Sequence of chain 1.A:
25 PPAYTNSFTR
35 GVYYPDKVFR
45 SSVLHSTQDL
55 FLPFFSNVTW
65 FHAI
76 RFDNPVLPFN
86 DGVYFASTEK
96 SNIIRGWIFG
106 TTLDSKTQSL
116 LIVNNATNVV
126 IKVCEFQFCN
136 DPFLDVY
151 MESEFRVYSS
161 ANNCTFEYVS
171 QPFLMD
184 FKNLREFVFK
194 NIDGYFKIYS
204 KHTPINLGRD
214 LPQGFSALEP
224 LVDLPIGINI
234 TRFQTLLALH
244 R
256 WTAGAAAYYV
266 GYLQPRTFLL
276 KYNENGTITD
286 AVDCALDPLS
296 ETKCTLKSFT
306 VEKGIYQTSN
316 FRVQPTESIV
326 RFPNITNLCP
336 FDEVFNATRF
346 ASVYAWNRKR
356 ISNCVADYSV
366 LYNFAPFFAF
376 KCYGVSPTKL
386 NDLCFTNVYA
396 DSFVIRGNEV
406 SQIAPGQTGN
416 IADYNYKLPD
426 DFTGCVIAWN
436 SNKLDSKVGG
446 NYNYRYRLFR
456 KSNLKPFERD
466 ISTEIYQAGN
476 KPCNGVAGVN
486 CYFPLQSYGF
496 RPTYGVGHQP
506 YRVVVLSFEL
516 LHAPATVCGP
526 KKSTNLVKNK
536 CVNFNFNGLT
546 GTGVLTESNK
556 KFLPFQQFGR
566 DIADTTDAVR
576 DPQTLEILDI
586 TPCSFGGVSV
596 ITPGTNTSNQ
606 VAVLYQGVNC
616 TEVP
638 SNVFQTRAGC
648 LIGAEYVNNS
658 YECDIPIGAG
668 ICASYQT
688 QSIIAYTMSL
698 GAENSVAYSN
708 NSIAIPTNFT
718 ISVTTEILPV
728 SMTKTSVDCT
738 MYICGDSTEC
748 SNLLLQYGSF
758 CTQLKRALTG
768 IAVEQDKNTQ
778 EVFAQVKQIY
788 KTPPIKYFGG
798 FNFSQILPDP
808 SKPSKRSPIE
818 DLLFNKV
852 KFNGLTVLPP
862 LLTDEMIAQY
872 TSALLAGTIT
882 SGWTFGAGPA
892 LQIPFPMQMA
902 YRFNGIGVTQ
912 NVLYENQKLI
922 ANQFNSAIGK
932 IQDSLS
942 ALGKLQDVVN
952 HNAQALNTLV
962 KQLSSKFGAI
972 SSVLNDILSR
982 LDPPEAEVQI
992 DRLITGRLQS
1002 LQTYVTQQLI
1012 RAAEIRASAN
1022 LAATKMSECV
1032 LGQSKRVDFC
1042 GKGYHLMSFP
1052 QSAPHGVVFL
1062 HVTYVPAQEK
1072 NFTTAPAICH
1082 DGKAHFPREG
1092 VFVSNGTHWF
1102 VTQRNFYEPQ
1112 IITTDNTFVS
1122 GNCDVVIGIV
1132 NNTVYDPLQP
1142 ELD

A protein and the small-molecule ligand that binds it are described below.
Small molecule (SMILES): CC(=O)N[C@@H]1[C@@H](O)[C@H](O)[C@@H](CO)O[C@H]1O

Binding-site contacts:
Ligand atom C8 contacts residue ASN232 of chain 1.B at 4.4 Å.
Ligand atom O5 contacts residue ASN232 of chain 1.B at 2.4 Å (h-bond).
Ligand atom O7 contacts residue ASN232 of chain 1.B at 3.5 Å (h-bond).
Ligand atom C5 contacts residue LYS460 of chain 1.A at 4.2 Å.
Ligand atom O6 contacts residue LYS460 of chain 1.A at 3.4 Å (salt-bridge).
Ligand atom C4 contacts residue ASN232 of chain 1.B at 4.2 Å.
Ligand atom C2 contacts residue ASN232 of chain 1.B at 2.4 Å.
Ligand atom C5 contacts residue ASN232 of chain 1.B at 3.7 Å.
Ligand atom O3 contacts residue ARG464 of chain 1.A at 3.1 Å (salt-bridge).
Ligand atom C3 contacts residue ASN232 of chain 1.B at 3.8 Å.
Ligand atom C3 contacts residue ARG464 of chain 1.A at 3.9 Å.
Ligand atom C1 contacts residue ASN232 of chain 1.B at 1.4 Å.
Ligand atom N2 contacts residue ASN232 of chain 1.B at 2.8 Å (h-bond).
Ligand atom C7 contacts residue ASN232 of chain 1.B at 3.3 Å.
Ligand atom O4 contacts residue GLU463 of chain 1.A at 2.6 Å (salt-bridge).
Ligand atom C6 contacts residue LYS460 of chain 1.A at 2.9 Å.
Ligand atom C4 contacts residue GLU463 of chain 1.A at 4.0 Å.

Sequence of chain 1.B:
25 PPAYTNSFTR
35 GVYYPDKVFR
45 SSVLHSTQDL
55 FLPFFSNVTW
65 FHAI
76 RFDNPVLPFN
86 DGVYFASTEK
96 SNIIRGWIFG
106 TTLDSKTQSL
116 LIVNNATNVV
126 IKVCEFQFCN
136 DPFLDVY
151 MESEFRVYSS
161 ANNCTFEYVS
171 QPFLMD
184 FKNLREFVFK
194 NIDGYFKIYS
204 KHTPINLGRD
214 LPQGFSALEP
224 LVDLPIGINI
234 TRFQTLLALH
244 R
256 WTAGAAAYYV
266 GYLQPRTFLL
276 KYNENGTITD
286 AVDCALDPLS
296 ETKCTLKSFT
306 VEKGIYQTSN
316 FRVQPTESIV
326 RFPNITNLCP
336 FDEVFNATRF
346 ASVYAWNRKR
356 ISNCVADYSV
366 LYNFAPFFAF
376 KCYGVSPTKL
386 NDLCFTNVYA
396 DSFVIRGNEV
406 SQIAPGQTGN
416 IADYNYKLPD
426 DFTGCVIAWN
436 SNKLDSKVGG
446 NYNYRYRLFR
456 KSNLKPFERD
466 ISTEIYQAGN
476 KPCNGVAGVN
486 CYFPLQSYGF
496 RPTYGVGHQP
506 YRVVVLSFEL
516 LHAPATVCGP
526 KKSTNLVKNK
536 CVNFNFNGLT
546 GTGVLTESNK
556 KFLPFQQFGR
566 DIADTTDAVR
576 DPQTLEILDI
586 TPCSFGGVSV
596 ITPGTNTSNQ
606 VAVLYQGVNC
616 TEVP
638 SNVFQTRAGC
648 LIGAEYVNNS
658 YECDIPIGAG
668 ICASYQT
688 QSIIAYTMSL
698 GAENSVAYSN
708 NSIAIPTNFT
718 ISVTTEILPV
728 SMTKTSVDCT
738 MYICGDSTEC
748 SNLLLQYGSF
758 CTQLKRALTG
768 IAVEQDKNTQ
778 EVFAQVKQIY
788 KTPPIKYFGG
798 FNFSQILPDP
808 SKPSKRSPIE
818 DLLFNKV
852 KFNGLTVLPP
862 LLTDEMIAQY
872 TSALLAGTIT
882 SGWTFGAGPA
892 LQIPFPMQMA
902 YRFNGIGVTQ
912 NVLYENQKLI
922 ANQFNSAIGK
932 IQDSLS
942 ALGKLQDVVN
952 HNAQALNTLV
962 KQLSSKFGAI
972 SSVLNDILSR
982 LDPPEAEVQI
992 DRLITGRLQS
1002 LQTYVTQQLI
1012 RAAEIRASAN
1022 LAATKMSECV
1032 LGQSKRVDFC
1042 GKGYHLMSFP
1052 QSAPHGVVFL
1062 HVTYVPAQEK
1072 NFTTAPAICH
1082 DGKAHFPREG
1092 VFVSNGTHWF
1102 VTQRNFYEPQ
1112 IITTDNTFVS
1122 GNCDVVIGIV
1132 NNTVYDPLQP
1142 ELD